Sequence of chain 1.A:
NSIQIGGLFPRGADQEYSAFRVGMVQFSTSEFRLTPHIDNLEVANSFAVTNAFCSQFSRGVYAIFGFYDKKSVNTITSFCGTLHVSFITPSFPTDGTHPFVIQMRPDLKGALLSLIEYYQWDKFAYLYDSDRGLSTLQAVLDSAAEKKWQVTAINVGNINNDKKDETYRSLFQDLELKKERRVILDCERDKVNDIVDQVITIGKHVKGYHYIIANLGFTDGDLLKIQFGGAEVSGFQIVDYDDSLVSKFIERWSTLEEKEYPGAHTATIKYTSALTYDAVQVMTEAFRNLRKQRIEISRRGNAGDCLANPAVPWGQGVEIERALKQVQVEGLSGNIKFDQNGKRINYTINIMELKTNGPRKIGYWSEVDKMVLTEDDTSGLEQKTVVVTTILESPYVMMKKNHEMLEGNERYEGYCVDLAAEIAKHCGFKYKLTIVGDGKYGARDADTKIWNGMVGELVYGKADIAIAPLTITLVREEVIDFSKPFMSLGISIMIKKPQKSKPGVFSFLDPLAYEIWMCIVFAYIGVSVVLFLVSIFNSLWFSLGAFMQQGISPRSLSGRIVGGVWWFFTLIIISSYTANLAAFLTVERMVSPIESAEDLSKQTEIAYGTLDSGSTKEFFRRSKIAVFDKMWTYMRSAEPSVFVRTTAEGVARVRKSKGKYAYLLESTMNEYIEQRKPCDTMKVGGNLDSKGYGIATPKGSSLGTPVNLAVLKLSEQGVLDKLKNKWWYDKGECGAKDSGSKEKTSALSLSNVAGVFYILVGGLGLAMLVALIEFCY

Sequence of chain 1.B:
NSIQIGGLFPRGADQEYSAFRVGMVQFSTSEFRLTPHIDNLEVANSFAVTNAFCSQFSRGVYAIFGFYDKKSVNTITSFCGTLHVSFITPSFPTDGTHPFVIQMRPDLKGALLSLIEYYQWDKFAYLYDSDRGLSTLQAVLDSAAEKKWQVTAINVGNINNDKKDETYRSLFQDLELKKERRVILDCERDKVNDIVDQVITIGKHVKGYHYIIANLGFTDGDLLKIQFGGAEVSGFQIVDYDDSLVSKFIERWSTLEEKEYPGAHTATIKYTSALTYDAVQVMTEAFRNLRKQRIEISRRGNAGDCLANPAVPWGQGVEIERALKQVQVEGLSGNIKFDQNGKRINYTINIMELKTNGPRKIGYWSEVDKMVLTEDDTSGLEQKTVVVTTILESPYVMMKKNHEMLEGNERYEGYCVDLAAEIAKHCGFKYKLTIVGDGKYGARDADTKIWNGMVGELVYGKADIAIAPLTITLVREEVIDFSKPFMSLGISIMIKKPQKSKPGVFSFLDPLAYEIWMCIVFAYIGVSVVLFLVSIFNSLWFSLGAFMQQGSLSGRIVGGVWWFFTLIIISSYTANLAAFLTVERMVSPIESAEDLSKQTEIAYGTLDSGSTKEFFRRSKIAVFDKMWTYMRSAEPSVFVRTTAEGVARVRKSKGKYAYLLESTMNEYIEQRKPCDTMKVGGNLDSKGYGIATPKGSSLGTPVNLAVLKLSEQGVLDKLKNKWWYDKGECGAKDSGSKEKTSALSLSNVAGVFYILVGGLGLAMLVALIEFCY

Binding-site contacts:
Ligand atom CAN contacts residue SER507 of chain 1.B at 3.8 Å.
Ligand atom CAX contacts residue PHE595 of chain 1.B at 3.5 Å (hydrophobic).
Ligand atom CAG contacts residue PHE508 of chain 1.B at 3.5 Å (hydrophobic).
Ligand atom CAM contacts residue ASN763 of chain 1.B at 3.6 Å.
Ligand atom CAM contacts residue SER507 of chain 1.B at 3.4 Å.
Ligand atom CAQ contacts residue SER507 of chain 1.B at 3.7 Å.
Ligand atom CAJ contacts residue SER507 of chain 1.B at 3.8 Å.
Ligand atom NAK contacts residue SER507 of chain 1.B at 3.5 Å (h-bond).
Ligand atom CAQ contacts residue PRO511 of chain 1.B at 3.7 Å (hydrophobic).
Ligand atom CBB contacts residue PHE595 of chain 1.B at 3.8 Å (hydrophobic).
Ligand atom CAS contacts residue SER507 of chain 1.B at 3.3 Å.
Ligand atom CAP contacts residue PRO511 of chain 1.B at 3.3 Å (hydrophobic).
Ligand atom CAZ contacts residue PHE595 of chain 1.B at 3.9 Å (hydrophobic).
Ligand atom FAF contacts residue PHE508 of chain 1.B at 3.0 Å.
Ligand atom CAT contacts residue ASP510 of chain 1.B at 3.5 Å.
Ligand atom OAA contacts residue ASN763 of chain 1.B at 2.6 Å (h-bond).
Ligand atom CBA contacts residue PHE595 of chain 1.B at 3.8 Å (hydrophobic).
Ligand atom CAQ contacts residue PHE508 of chain 1.B at 3.7 Å (hydrophobic).
Ligand atom NAR contacts residue PRO511 of chain 1.B at 3.2 Å.
Ligand atom CAV contacts residue PHE595 of chain 1.B at 3.4 Å (hydrophobic).
Ligand atom CAP contacts residue PHE508 of chain 1.B at 3.2 Å (hydrophobic).
Ligand atom FAF contacts residue ILE583 of chain 1.A at 3.1 Å.
Ligand atom NAY contacts residue PHE595 of chain 1.B at 3.6 Å.
Ligand atom CAO contacts residue TYR588 of chain 1.B at 3.0 Å (hydrophobic).
Ligand atom CAT contacts residue SER507 of chain 1.B at 3.9 Å.
Ligand atom NAR contacts residue SER507 of chain 1.B at 3.4 Å (h-bond).
Ligand atom CAH contacts residue ASN763 of chain 1.B at 3.6 Å.
Ligand atom CAW contacts residue PHE595 of chain 1.B at 3.4 Å (hydrophobic).
Ligand atom CAU contacts residue PHE595 of chain 1.B at 3.9 Å (hydrophobic).
Ligand atom CBF contacts residue ARG600 of chain 1.B at 3.4 Å.
Ligand atom CAN contacts residue LYS502 of chain 1.B at 3.3 Å.
Ligand atom CAJ contacts residue ASN763 of chain 1.B at 3.5 Å.
Ligand atom CAE contacts residue SER501 of chain 1.B at 3.8 Å.
Ligand atom CAI contacts residue SER507 of chain 1.B at 3.9 Å.
Ligand atom CL1 contacts residue LEU596 of chain 1.B at 3.5 Å.
Ligand atom CAW contacts residue ASP510 of chain 1.B at 3.2 Å.
Ligand atom CAG contacts residue TYR588 of chain 1.B at 3.0 Å (hydrophobic).
Ligand atom CAO contacts residue PHE508 of chain 1.B at 3.1 Å (hydrophobic).
Ligand atom CAX contacts residue ASP510 of chain 1.B at 3.4 Å.
Ligand atom FAF contacts residue TYR588 of chain 1.B at 2.6 Å.

This protein binds this small molecule.
Small molecule (SMILES): CCN(CC)Cc1cccc(CCc2nc3ccc(F)cc3c(=O)n2-c2ccccc2Cl)n1